Sequence of chain 1.S:
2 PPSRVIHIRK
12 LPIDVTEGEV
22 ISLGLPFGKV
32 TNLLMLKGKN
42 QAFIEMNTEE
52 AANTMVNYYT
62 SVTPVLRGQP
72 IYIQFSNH

Binding-site contacts:
Ligand atom CB contacts residue LEU34 of chain 1.S at 3.4 Å (hydrophobic).
Ligand atom CD1 contacts residue LEU34 of chain 1.S at 3.8 Å (hydrophobic).
Ligand atom CA contacts residue LEU34 of chain 1.S at 4.0 Å (hydrophobic).
Ligand atom CG contacts residue LYS30 of chain 1.S at 4.1 Å.
Ligand atom O contacts residue GLU18 of chain 1.S at 4.0 Å.
Ligand atom CB contacts residue GLU18 of chain 1.S at 3.9 Å.
Ligand atom ND2 contacts residue NH21 of chain 1.HB at 3.1 Å (h-bond).
Ligand atom CD2 contacts residue ILE22 of chain 1.S at 4.0 Å (hydrophobic).
Ligand atom C contacts residue NH21 of chain 1.HB at 4.1 Å.
Ligand atom CA contacts residue NH21 of chain 1.HB at 2.7 Å.
Ligand atom CG2 contacts residue ILE22 of chain 1.S at 4.0 Å (hydrophobic).
Ligand atom N contacts residue NH21 of chain 1.HB at 3.4 Å (h-bond).
Ligand atom CG contacts residue THR32 of chain 1.S at 4.1 Å.
Ligand atom C contacts residue NH21 of chain 1.HB at 1.4 Å.
Ligand atom OE1 contacts residue ASN33 of chain 1.S at 4.0 Å.
Ligand atom O contacts residue GLU18 of chain 1.S at 3.7 Å.
Ligand atom CD1 contacts residue ASN33 of chain 1.S at 3.6 Å.
Ligand atom CZ contacts residue GLU18 of chain 1.S at 4.0 Å.
Ligand atom N contacts residue GLU18 of chain 1.S at 3.7 Å.
Ligand atom OD1 contacts residue NH21 of chain 1.HB at 3.6 Å (h-bond).
Ligand atom CB contacts residue LEU26 of chain 1.S at 3.9 Å (hydrophobic).
Ligand atom OD1 contacts residue LYS30 of chain 1.S at 3.3 Å.
Ligand atom O contacts residue NH21 of chain 1.HB at 1.9 Å (h-bond).
Ligand atom CG2 contacts residue LEU26 of chain 1.S at 3.6 Å (hydrophobic).
Ligand atom CD1 contacts residue THR32 of chain 1.S at 3.5 Å.
Ligand atom NH1 contacts residue GLU18 of chain 1.S at 3.2 Å (salt-bridge).
Ligand atom NE2 contacts residue NH21 of chain 1.HB at 3.5 Å (h-bond).
Ligand atom O contacts residue NH21 of chain 1.HB at 3.1 Å (h-bond).
Ligand atom CA contacts residue GLU18 of chain 1.S at 3.6 Å.
Ligand atom CD2 contacts residue VAL31 of chain 1.S at 3.8 Å (hydrophobic).
Ligand atom CB contacts residue GLY19 of chain 1.S at 3.9 Å.
Ligand atom CG contacts residue NH21 of chain 1.HB at 3.1 Å.
Ligand atom CD contacts residue NH21 of chain 1.HB at 3.7 Å.
Ligand atom CD contacts residue ASN33 of chain 1.S at 4.1 Å.
Ligand atom C contacts residue GLU18 of chain 1.S at 3.8 Å.
Ligand atom CB contacts residue NH21 of chain 1.HB at 3.3 Å.
Ligand atom OE1 contacts residue NH21 of chain 1.HB at 3.5 Å (h-bond).
Ligand atom CD2 contacts residue THR32 of chain 1.S at 3.6 Å.
Ligand atom CB contacts residue GLU18 of chain 1.S at 3.7 Å.
Ligand atom NE2 contacts residue ASN33 of chain 1.S at 3.3 Å (h-bond).

This small molecule binds to this protein.
Small molecule (SMILES): CC(C)C[C@@H]1NC(=O)[C@H](C)NC(=O)[C@]2(CCCCCCCC[C@](C)(C(=O)N[C@H](C(=O)N[C@H](C=O)CC(N)=O)C(C)C)NC(=O)[C@H](CCC(N)=O)NC1=O)CCCCCCCC[C@](C)(NC(=O)[C@H](CCC(N)=O)NC(=O)[C@@H](N)CC(N)=O)C(=O)N[C@@H](CCCN=C(N)N)C(=O)N[C@@H](C)C(=O)N[C@@H](CCC(N)=O)C(=O)N2